Sequence of chain 1.D:
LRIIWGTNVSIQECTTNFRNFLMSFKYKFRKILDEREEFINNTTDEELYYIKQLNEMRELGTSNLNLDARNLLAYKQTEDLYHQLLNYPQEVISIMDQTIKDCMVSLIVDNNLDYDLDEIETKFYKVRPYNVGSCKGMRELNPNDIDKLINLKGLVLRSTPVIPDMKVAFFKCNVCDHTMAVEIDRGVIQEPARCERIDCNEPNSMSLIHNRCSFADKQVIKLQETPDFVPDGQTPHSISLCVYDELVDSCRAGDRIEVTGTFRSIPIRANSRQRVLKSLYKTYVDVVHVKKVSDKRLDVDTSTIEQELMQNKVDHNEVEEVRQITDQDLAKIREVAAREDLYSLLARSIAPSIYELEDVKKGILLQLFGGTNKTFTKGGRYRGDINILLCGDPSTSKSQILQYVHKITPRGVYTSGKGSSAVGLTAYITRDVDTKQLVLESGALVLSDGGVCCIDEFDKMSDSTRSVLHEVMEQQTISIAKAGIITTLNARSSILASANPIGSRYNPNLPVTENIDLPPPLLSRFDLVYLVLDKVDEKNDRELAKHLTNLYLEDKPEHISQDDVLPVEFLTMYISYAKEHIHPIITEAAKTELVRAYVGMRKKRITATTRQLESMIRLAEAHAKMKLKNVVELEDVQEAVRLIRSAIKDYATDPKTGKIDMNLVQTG

A small-molecule ligand and the protein it binds are described below.
Small molecule (SMILES): Nc1ncnc2c1ncn2[C@@H]1O[C@H](COP(=O)(O)OP(=O)(O)OP(O)(O)=S)[C@@H](O)[C@H]1O

Binding-site contacts:
Ligand atom C8 contacts residue SER578 of chain 1.F at 3.3 Å.
Ligand atom S1G contacts residue PRO697 of chain 1.D at 3.4 Å.
Ligand atom O3B contacts residue SER578 of chain 1.F at 3.0 Å (h-bond).
Ligand atom O2A contacts residue MG1 of chain 1.EA at 3.2 Å.
Ligand atom O2G contacts residue ARG701 of chain 1.D at 3.1 Å (salt-bridge).
Ligand atom PG contacts residue ARG796 of chain 1.D at 3.4 Å.
Ligand atom O3G contacts residue LYS581 of chain 1.F at 2.9 Å (salt-bridge).
Ligand atom O3B contacts residue ARG796 of chain 1.D at 2.9 Å (salt-bridge).
Ligand atom O1B contacts residue SER578 of chain 1.F at 3.5 Å (h-bond).
Ligand atom O1A contacts residue GLN583 of chain 1.F at 3.0 Å.
Ligand atom O4' contacts residue THR795 of chain 1.D at 3.2 Å.
Ligand atom C2 contacts residue ALA536 of chain 1.F at 3.5 Å (hydrophobic).
Ligand atom O3A contacts residue SER580 of chain 1.F at 3.5 Å (h-bond).
Ligand atom N1 contacts residue VAL537 of chain 1.F at 3.5 Å.
Ligand atom N6 contacts residue PHE538 of chain 1.F at 3.0 Å (h-bond).
Ligand atom C4' contacts residue SER578 of chain 1.F at 3.3 Å.
Ligand atom O1B contacts residue THR579 of chain 1.F at 2.9 Å (h-bond).
Ligand atom O2B contacts residue MG1 of chain 1.EA at 2.1 Å.
Ligand atom O2B contacts residue SER582 of chain 1.F at 2.6 Å (h-bond).
Ligand atom O3' contacts residue GLU799 of chain 1.D at 2.8 Å (salt-bridge).
Ligand atom N3 contacts residue ILE731 of chain 1.F at 3.3 Å.
Ligand atom O1A contacts residue SER580 of chain 1.F at 3.4 Å.
Ligand atom S1G contacts residue ARG796 of chain 1.D at 3.3 Å (salt-bridge).
Ligand atom O2G contacts residue MG1 of chain 1.EA at 2.1 Å.
Ligand atom C1' contacts residue THR795 of chain 1.D at 3.4 Å.
Ligand atom N6 contacts residue HIS540 of chain 1.F at 3.3 Å.
Ligand atom O3G contacts residue ASN683 of chain 1.F at 2.8 Å (h-bond).
Ligand atom O1B contacts residue LYS581 of chain 1.F at 3.1 Å (salt-bridge).
Ligand atom PG contacts residue MG1 of chain 1.EA at 3.3 Å.
Ligand atom O1B contacts residue SER580 of chain 1.F at 3.5 Å (h-bond).
Ligand atom O4' contacts residue SER578 of chain 1.F at 3.1 Å (h-bond).
Ligand atom O2G contacts residue ARG796 of chain 1.D at 3.5 Å (salt-bridge).
Ligand atom C5' contacts residue SER578 of chain 1.F at 3.2 Å.
Ligand atom PB contacts residue MG1 of chain 1.EA at 3.3 Å.
Ligand atom O3B contacts residue MG1 of chain 1.EA at 3.4 Å.
Ligand atom O3A contacts residue SER578 of chain 1.F at 3.4 Å.
Ligand atom S1G contacts residue ARG701 of chain 1.D at 3.3 Å (salt-bridge).
Ligand atom C6 contacts residue LEU727 of chain 1.F at 3.3 Å (hydrophobic).
Ligand atom O2A contacts residue ARG796 of chain 1.D at 3.5 Å (salt-bridge).
Ligand atom N1 contacts residue PHE538 of chain 1.F at 2.8 Å (h-bond).

Sequence of chain 1.F:
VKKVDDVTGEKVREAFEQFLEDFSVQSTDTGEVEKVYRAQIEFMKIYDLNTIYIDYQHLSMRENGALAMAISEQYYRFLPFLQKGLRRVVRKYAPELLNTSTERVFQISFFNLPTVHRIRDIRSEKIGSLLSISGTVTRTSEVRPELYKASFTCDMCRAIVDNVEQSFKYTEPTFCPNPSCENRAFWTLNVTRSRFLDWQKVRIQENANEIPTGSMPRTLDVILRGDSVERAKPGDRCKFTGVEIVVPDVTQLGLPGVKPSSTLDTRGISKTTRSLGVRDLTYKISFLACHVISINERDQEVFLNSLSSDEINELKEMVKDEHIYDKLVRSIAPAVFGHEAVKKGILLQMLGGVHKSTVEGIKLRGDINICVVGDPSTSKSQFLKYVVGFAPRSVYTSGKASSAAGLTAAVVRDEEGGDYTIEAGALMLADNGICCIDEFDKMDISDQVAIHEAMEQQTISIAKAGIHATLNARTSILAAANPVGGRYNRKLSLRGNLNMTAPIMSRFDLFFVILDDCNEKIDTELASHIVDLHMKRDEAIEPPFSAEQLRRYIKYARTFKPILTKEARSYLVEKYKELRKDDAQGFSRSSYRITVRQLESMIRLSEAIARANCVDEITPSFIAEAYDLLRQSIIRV